The protein below binds the small molecule below.
Small molecule (SMILES): CC(=O)N[C@H]1[C@H](O[C@H]2[C@H](O)[C@@H](NC(C)=O)CO[C@@H]2CO)O[C@H](CO)[C@@H](O[C@@H]2O[C@H](CO)[C@@H](O)[C@H](O)[C@@H]2O)[C@@H]1O

Sequence of chain 1.A:
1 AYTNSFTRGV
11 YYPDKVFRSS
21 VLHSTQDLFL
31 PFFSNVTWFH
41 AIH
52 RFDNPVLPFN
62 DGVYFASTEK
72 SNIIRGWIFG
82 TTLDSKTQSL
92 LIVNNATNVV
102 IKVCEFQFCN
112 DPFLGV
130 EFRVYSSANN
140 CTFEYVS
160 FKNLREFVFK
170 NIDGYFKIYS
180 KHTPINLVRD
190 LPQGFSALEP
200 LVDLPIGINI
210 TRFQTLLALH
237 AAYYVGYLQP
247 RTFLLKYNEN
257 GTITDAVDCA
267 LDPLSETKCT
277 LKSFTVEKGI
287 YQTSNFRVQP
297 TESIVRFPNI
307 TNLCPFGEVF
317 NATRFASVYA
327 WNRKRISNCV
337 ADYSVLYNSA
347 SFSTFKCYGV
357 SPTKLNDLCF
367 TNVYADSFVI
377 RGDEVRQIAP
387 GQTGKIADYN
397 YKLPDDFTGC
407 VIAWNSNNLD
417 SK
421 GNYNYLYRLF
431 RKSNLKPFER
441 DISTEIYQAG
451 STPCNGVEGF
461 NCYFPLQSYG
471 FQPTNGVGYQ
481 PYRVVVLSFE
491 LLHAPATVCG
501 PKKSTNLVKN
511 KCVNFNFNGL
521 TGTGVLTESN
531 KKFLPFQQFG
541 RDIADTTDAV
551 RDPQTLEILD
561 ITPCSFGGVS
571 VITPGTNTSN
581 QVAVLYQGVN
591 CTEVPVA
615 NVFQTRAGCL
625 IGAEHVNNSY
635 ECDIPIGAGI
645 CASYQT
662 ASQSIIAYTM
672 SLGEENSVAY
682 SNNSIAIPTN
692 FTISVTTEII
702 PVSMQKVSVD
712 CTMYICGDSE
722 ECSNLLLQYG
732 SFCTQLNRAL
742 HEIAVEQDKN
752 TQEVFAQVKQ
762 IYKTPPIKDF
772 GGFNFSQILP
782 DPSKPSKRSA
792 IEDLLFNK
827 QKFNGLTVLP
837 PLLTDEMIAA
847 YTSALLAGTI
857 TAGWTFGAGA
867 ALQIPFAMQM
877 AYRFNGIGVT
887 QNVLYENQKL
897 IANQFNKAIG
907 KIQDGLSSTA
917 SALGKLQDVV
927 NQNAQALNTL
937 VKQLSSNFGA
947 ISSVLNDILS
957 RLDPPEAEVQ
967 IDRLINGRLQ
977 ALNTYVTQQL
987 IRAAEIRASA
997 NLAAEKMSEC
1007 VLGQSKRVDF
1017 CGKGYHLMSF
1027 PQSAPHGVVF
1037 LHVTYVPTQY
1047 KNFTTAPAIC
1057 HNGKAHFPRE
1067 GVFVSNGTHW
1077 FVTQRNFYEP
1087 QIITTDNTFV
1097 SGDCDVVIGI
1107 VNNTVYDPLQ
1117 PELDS

Binding-site contacts:
Ligand atom C3 contacts residue ASN775 of chain 1.A at 3.7 Å.
Ligand atom O7 contacts residue GLN778 of chain 1.A at 4.1 Å.
Ligand atom O7 contacts residue GLN909 of chain 1.A at 4.3 Å.
Ligand atom C1 contacts residue ASN775 of chain 1.A at 1.4 Å.
Ligand atom C1 contacts residue SER777 of chain 1.A at 3.4 Å.
Ligand atom C5 contacts residue ASN775 of chain 1.A at 3.6 Å.
Ligand atom C4 contacts residue ASN775 of chain 1.A at 4.1 Å.
Ligand atom N2 contacts residue ASN775 of chain 1.A at 2.9 Å (h-bond).
Ligand atom C7 contacts residue ASN775 of chain 1.A at 3.8 Å.
Ligand atom O7 contacts residue ASN775 of chain 1.A at 4.2 Å.
Ligand atom C2 contacts residue ASN775 of chain 1.A at 2.4 Å.
Ligand atom O5 contacts residue ASN775 of chain 1.A at 2.3 Å (h-bond).
Ligand atom C8 contacts residue ASN902 of chain 1.A at 3.8 Å.
Ligand atom O5 contacts residue SER777 of chain 1.A at 3.4 Å (h-bond).
Ligand atom C2 contacts residue SER777 of chain 1.A at 3.9 Å.